Sequence of chain 1.A:
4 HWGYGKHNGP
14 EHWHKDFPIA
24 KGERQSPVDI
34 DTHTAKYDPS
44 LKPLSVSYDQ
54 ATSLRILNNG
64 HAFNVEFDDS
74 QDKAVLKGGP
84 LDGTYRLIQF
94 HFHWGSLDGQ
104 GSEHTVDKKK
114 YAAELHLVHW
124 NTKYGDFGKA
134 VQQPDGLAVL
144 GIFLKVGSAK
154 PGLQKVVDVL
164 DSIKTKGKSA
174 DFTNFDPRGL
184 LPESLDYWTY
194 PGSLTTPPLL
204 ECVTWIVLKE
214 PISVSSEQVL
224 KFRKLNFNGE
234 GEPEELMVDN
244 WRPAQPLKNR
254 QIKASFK

A small-molecule ligand and the protein it binds are described below.
Small molecule (SMILES): Cc1ncc([N+](=O)[O-])n1CCNS(N)(=O)=O

Binding-site contacts:
Ligand atom S1 contacts residue ZN1 of chain 1.B at 3.2 Å.
Ligand atom O4 contacts residue THR199 of chain 1.A at 3.4 Å (h-bond).
Ligand atom C2 contacts residue GLN92 of chain 1.A at 3.9 Å.
Ligand atom C1 contacts residue HIS94 of chain 1.A at 3.7 Å.
Ligand atom S1 contacts residue THR198 of chain 1.A at 3.9 Å.
Ligand atom O2 contacts residue ZN1 of chain 1.B at 3.2 Å.
Ligand atom C2 contacts residue HIS94 of chain 1.A at 3.9 Å.
Ligand atom O4 contacts residue HIS64 of chain 1.A at 3.5 Å (h-bond).
Ligand atom C3 contacts residue THR199 of chain 1.A at 3.2 Å.
Ligand atom N4 contacts residue THR199 of chain 1.A at 3.1 Å (h-bond).
Ligand atom O1 contacts residue THR198 of chain 1.A at 2.8 Å (h-bond).
Ligand atom N5 contacts residue ZN1 of chain 1.B at 4.1 Å.
Ligand atom O5 contacts residue HIS64 of chain 1.A at 2.7 Å (h-bond).
Ligand atom N1 contacts residue HIS119 of chain 1.A at 3.4 Å (h-bond).
Ligand atom C6 contacts residue LEU197 of chain 1.A at 3.8 Å (hydrophobic).
Ligand atom C4 contacts residue THR199 of chain 1.A at 3.8 Å.
Ligand atom N5 contacts residue THR199 of chain 1.A at 3.2 Å (h-bond).
Ligand atom N1 contacts residue GLU106 of chain 1.A at 4.0 Å.
Ligand atom C1 contacts residue THR199 of chain 1.A at 3.4 Å.
Ligand atom O2 contacts residue HIS94 of chain 1.A at 3.1 Å.
Ligand atom O4 contacts residue TRP5 of chain 1.A at 4.0 Å.
Ligand atom N1 contacts residue ZN1 of chain 1.B at 2.0 Å.
Ligand atom O2 contacts residue VAL121 of chain 1.A at 3.9 Å.
Ligand atom N3 contacts residue LEU197 of chain 1.A at 3.8 Å.
Ligand atom O1 contacts residue THR199 of chain 1.A at 4.2 Å.
Ligand atom O4 contacts residue PRO200 of chain 1.A at 3.5 Å (h-bond).
Ligand atom S1 contacts residue HIS94 of chain 1.A at 3.9 Å.
Ligand atom C1 contacts residue ZN1 of chain 1.B at 4.0 Å.
Ligand atom O5 contacts residue ASN62 of chain 1.A at 4.1 Å.
Ligand atom C4 contacts residue PRO200 of chain 1.A at 4.1 Å (hydrophobic).
Ligand atom O5 contacts residue THR199 of chain 1.A at 3.6 Å.
Ligand atom N1 contacts residue HIS96 of chain 1.A at 3.2 Å (h-bond).
Ligand atom N1 contacts residue HIS94 of chain 1.A at 3.3 Å (h-bond).
Ligand atom O2 contacts residue HIS119 of chain 1.A at 4.0 Å.
Ligand atom N2 contacts residue THR199 of chain 1.A at 3.8 Å.
Ligand atom N1 contacts residue THR198 of chain 1.A at 2.8 Å (h-bond).
Ligand atom O1 contacts residue LEU197 of chain 1.A at 3.1 Å.
Ligand atom C6 contacts residue PHE130 of chain 1.A at 3.7 Å (hydrophobic).
Ligand atom N4 contacts residue HIS64 of chain 1.A at 3.5 Å (h-bond).
Ligand atom C2 contacts residue THR199 of chain 1.A at 4.2 Å.